The small molecule below binds the protein below.
Small molecule (SMILES): CC(=O)N[C@@H]1[C@@H](O)[C@H](O)[C@@H](CO)O[C@H]1O

Sequence of chain 4.G:
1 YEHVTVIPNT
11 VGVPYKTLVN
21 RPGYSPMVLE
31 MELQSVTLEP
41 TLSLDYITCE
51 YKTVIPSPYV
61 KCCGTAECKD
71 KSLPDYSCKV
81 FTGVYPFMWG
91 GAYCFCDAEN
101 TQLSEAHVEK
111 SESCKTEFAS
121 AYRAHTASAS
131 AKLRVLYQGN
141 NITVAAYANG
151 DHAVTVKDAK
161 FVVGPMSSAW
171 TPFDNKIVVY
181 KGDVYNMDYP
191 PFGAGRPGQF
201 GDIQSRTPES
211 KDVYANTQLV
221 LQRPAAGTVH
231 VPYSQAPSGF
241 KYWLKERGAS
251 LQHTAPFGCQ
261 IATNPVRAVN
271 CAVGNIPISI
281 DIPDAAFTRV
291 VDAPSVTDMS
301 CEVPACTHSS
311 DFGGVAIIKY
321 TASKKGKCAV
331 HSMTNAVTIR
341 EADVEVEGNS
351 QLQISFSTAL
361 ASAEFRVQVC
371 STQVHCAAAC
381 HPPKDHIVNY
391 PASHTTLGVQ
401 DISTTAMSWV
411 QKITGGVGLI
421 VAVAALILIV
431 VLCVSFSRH

Sequence of chain 4.H:
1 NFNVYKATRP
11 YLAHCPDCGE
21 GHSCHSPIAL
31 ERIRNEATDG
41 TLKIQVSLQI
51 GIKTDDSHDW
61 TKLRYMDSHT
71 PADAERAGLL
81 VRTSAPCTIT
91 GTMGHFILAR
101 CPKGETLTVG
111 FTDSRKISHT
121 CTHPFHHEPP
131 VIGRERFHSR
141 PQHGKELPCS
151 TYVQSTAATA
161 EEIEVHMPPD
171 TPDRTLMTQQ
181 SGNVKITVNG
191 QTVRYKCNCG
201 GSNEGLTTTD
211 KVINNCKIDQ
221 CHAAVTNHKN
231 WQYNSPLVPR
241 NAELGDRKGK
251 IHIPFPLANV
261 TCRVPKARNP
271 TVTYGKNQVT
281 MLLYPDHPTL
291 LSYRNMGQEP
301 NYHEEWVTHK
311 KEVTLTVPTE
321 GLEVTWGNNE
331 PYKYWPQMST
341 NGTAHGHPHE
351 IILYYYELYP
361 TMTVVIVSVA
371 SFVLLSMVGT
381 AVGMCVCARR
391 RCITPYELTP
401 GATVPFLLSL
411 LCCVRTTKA

Binding-site contacts:
Ligand atom O6 contacts residue LYS115 of chain 4.G at 4.2 Å.
Ligand atom C6 contacts residue THR116 of chain 4.G at 3.8 Å.
Ligand atom O7 contacts residue ASN259 of chain 4.H at 2.9 Å (h-bond).
Ligand atom C7 contacts residue ASN259 of chain 4.H at 3.1 Å.
Ligand atom O5 contacts residue THR116 of chain 4.G at 3.9 Å.
Ligand atom C2 contacts residue ASN259 of chain 4.H at 2.4 Å.
Ligand atom C3 contacts residue ASN259 of chain 4.H at 3.8 Å.
Ligand atom O5 contacts residue ASN259 of chain 4.H at 2.3 Å (h-bond).
Ligand atom C8 contacts residue ASN259 of chain 4.H at 4.4 Å.
Ligand atom N2 contacts residue ASN259 of chain 4.H at 2.9 Å (h-bond).
Ligand atom C5 contacts residue THR116 of chain 4.G at 4.5 Å.
Ligand atom O6 contacts residue THR116 of chain 4.G at 3.3 Å.
Ligand atom C6 contacts residue LYS115 of chain 4.G at 4.1 Å.
Ligand atom C5 contacts residue ASN259 of chain 4.H at 3.6 Å.
Ligand atom C1 contacts residue ASN259 of chain 4.H at 1.4 Å.
Ligand atom O7 contacts residue LYS181 of chain 4.G at 4.2 Å.
Ligand atom C4 contacts residue ASN259 of chain 4.H at 4.2 Å.